Binding-site contacts:
Ligand atom C6 contacts residue SER183 of chain 3.A at 4.1 Å.
Ligand atom C8 contacts residue ASN162 of chain 1.A at 3.3 Å.
Ligand atom O5 contacts residue ASN162 of chain 1.A at 2.4 Å (h-bond).
Ligand atom C4 contacts residue SER216 of chain 3.A at 4.3 Å.
Ligand atom C4 contacts residue ASN162 of chain 1.A at 4.3 Å.
Ligand atom O5 contacts residue SER216 of chain 3.A at 3.0 Å (h-bond).
Ligand atom O7 contacts residue LEU163 of chain 1.A at 3.9 Å.
Ligand atom O6 contacts residue SER183 of chain 3.A at 4.0 Å.
Ligand atom C1 contacts residue SER216 of chain 3.A at 4.1 Å.
Ligand atom C1 contacts residue ASN162 of chain 1.A at 1.4 Å.
Ligand atom C5 contacts residue ASN162 of chain 1.A at 3.6 Å.
Ligand atom C3 contacts residue ASN162 of chain 1.A at 3.9 Å.
Ligand atom C5 contacts residue SER216 of chain 3.A at 3.7 Å.
Ligand atom C7 contacts residue THR164 of chain 1.A at 3.9 Å.
Ligand atom C6 contacts residue SER216 of chain 3.A at 3.2 Å.
Ligand atom C7 contacts residue ASN162 of chain 1.A at 3.2 Å.
Ligand atom O6 contacts residue SER216 of chain 3.A at 2.9 Å (h-bond).
Ligand atom O6 contacts residue THR184 of chain 3.A at 3.6 Å.
Ligand atom O7 contacts residue ASN162 of chain 1.A at 2.8 Å (h-bond).
Ligand atom O7 contacts residue THR164 of chain 1.A at 3.2 Å (h-bond).
Ligand atom C2 contacts residue ASN162 of chain 1.A at 2.6 Å.
Ligand atom C8 contacts residue THR164 of chain 1.A at 4.2 Å.
Ligand atom N2 contacts residue ASN162 of chain 1.A at 3.0 Å (h-bond).

The small molecule below binds the protein below.
Small molecule (SMILES): CC(=O)N[C@@H]1[C@@H](O)[C@H](O)[C@@H](CO)O[C@H]1O

Sequence of chain 1.A:
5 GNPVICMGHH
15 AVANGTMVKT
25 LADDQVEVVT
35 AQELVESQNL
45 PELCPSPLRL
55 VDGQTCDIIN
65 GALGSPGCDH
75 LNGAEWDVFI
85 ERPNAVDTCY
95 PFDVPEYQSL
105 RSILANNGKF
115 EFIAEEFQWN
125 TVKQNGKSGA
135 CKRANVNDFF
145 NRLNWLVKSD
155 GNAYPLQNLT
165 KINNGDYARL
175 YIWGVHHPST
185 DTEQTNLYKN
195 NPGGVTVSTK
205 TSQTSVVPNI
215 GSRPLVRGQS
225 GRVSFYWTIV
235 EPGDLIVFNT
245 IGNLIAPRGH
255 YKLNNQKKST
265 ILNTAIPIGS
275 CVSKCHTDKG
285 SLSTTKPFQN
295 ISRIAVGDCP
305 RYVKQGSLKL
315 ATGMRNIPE

Sequence of chain 3.A:
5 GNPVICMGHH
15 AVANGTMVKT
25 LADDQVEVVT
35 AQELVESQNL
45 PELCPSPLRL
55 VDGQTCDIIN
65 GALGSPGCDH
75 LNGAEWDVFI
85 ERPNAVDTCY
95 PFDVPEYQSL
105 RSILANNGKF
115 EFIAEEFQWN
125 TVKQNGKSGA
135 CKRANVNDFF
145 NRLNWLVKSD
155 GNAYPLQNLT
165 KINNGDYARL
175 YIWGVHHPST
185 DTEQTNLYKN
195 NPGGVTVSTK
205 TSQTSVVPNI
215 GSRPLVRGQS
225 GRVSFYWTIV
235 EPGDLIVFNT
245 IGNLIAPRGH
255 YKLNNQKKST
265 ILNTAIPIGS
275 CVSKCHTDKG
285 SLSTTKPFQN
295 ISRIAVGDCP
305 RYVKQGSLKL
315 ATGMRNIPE